The small molecule below binds the protein below.
Small molecule (SMILES): Cc1ncoc1-c1ccc(CNC(=O)[C@@H]2C[C@@H](O)CN2C(=O)CC(C)(C)C)cc1

Sequence of chain 1.F:
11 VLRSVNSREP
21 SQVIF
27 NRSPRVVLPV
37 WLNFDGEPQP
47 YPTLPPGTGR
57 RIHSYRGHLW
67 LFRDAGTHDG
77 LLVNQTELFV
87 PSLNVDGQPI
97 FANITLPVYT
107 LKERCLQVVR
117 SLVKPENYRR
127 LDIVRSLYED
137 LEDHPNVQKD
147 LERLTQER

Binding-site contacts:
Ligand atom CA contacts residue HIS59 of chain 1.F at 3.2 Å.
Ligand atom CB contacts residue SER60 of chain 1.F at 3.9 Å.
Ligand atom C contacts residue HIS59 of chain 1.F at 3.5 Å.
Ligand atom CAY contacts residue ILE58 of chain 1.F at 3.6 Å (hydrophobic).
Ligand atom CAX contacts residue ILE58 of chain 1.F at 3.7 Å (hydrophobic).
Ligand atom CG contacts residue SER60 of chain 1.F at 3.6 Å.
Ligand atom CAC contacts residue TYR47 of chain 1.F at 3.6 Å (hydrophobic).
Ligand atom CD2 contacts residue HIS64 of chain 1.F at 3.8 Å.
Ligand atom O contacts residue TYR47 of chain 1.F at 2.6 Å (h-bond).
Ligand atom N contacts residue TYR47 of chain 1.F at 3.6 Å.
Ligand atom CG contacts residue TRP37 of chain 1.F at 3.9 Å (hydrophobic).
Ligand atom OD1 contacts residue HIS64 of chain 1.F at 2.7 Å (h-bond).
Ligand atom CAV contacts residue TYR47 of chain 1.F at 3.8 Å (hydrophobic).
Ligand atom CD2 contacts residue TYR47 of chain 1.F at 3.5 Å (hydrophobic).
Ligand atom NAQ contacts residue PRO48 of chain 1.F at 3.7 Å.
Ligand atom OD1 contacts residue TYR61 of chain 1.F at 3.8 Å.
Ligand atom OD1 contacts residue SER60 of chain 1.F at 2.6 Å (h-bond).
Ligand atom CD2 contacts residue TRP37 of chain 1.F at 3.6 Å (hydrophobic).
Ligand atom CAJ contacts residue TYR47 of chain 1.F at 3.4 Å (hydrophobic).
Ligand atom CAD contacts residue TRP37 of chain 1.F at 3.9 Å (hydrophobic).
Ligand atom CAT contacts residue TYR61 of chain 1.F at 3.9 Å (hydrophobic).
Ligand atom CG contacts residue HIS64 of chain 1.F at 3.7 Å.
Ligand atom OAS contacts residue PRO48 of chain 1.F at 3.8 Å.
Ligand atom CAW contacts residue ILE58 of chain 1.F at 3.9 Å (hydrophobic).
Ligand atom CB contacts residue TYR47 of chain 1.F at 3.7 Å (hydrophobic).
Ligand atom CAJ contacts residue ILE58 of chain 1.F at 3.6 Å (hydrophobic).
Ligand atom CAH contacts residue TYR47 of chain 1.F at 3.5 Å (hydrophobic).
Ligand atom CB contacts residue TRP66 of chain 1.F at 3.5 Å (hydrophobic).
Ligand atom CG contacts residue TRP66 of chain 1.F at 3.5 Å (hydrophobic).
Ligand atom CB contacts residue HIS59 of chain 1.F at 3.4 Å.
Ligand atom OAS contacts residue ILE58 of chain 1.F at 4.0 Å.
Ligand atom C contacts residue TYR47 of chain 1.F at 3.5 Å (hydrophobic).
Ligand atom NAR contacts residue HIS59 of chain 1.F at 2.9 Å (h-bond).
Ligand atom CAX contacts residue TYR47 of chain 1.F at 3.8 Å (hydrophobic).
Ligand atom CA contacts residue TYR47 of chain 1.F at 3.8 Å (hydrophobic).
Ligand atom OAS contacts residue TYR47 of chain 1.F at 3.8 Å.
Ligand atom OAE contacts residue TYR61 of chain 1.F at 3.8 Å.
Ligand atom CAL contacts residue PRO48 of chain 1.F at 3.2 Å (hydrophobic).
Ligand atom CAL contacts residue LEU50 of chain 1.F at 4.0 Å (hydrophobic).
Ligand atom CG contacts residue TYR47 of chain 1.F at 4.0 Å (hydrophobic).